Binding-site contacts:
Ligand atom C1 contacts residue ALA107 of chain 1.A at 3.9 Å (hydrophobic).
Ligand atom O4 contacts residue ASP101 of chain 1.A at 3.6 Å.
Ligand atom O7 contacts residue TRP63 of chain 1.A at 3.4 Å.
Ligand atom C2 contacts residue ASN103 of chain 1.A at 4.0 Å.
Ligand atom O6 contacts residue TRP63 of chain 1.A at 3.4 Å.
Ligand atom O5 contacts residue TRP62 of chain 1.A at 4.1 Å.
Ligand atom C7 contacts residue GLN57 of chain 1.A at 4.0 Å.
Ligand atom O3 contacts residue TRP63 of chain 1.A at 3.3 Å (h-bond).
Ligand atom C7 contacts residue ASN59 of chain 1.A at 4.0 Å.
Ligand atom C2 contacts residue ASP101 of chain 1.A at 3.6 Å.
Ligand atom O7 contacts residue GLN57 of chain 1.A at 3.9 Å.
Ligand atom C7 contacts residue ALA107 of chain 1.A at 3.8 Å (hydrophobic).
Ligand atom C7 contacts residue TRP63 of chain 1.A at 4.1 Å (hydrophobic).
Ligand atom N2 contacts residue ALA107 of chain 1.A at 2.8 Å (h-bond).
Ligand atom C6 contacts residue TRP62 of chain 1.A at 4.0 Å (hydrophobic).
Ligand atom O3 contacts residue ASN103 of chain 1.A at 3.4 Å (h-bond).
Ligand atom O1 contacts residue ASN59 of chain 1.A at 3.4 Å.
Ligand atom O3 contacts residue ALA107 of chain 1.A at 3.9 Å.
Ligand atom C3 contacts residue ASP101 of chain 1.A at 3.7 Å.
Ligand atom C1 contacts residue ASP101 of chain 1.A at 3.4 Å.
Ligand atom C6 contacts residue ASP101 of chain 1.A at 3.2 Å.
Ligand atom C8 contacts residue GLN57 of chain 1.A at 3.8 Å.
Ligand atom C2 contacts residue ALA107 of chain 1.A at 3.6 Å (hydrophobic).
Ligand atom O1 contacts residue ASP52 of chain 1.A at 3.9 Å.
Ligand atom O6 contacts residue ASN103 of chain 1.A at 3.8 Å.
Ligand atom C6 contacts residue TRP63 of chain 1.A at 3.8 Å (hydrophobic).
Ligand atom C3 contacts residue ASN103 of chain 1.A at 4.1 Å.
Ligand atom C4 contacts residue ASP101 of chain 1.A at 4.0 Å.
Ligand atom O7 contacts residue ASN59 of chain 1.A at 2.9 Å (h-bond).
Ligand atom O6 contacts residue ASP101 of chain 1.A at 2.2 Å (salt-bridge).
Ligand atom C5 contacts residue ASP101 of chain 1.A at 4.0 Å.
Ligand atom C4 contacts residue TRP62 of chain 1.A at 4.1 Å (hydrophobic).
Ligand atom C3 contacts residue ALA107 of chain 1.A at 3.7 Å (hydrophobic).
Ligand atom C8 contacts residue TRP108 of chain 1.A at 3.1 Å (hydrophobic).
Ligand atom N2 contacts residue ASP101 of chain 1.A at 3.3 Å (salt-bridge).
Ligand atom C8 contacts residue ALA107 of chain 1.A at 3.8 Å (hydrophobic).
Ligand atom O5 contacts residue ASN103 of chain 1.A at 4.1 Å.
Ligand atom O6 contacts residue TRP62 of chain 1.A at 3.1 Å (h-bond).
Ligand atom C2 contacts residue ASN59 of chain 1.A at 4.1 Å.
Ligand atom O7 contacts residue ILE58 of chain 1.A at 3.7 Å.

A small-molecule ligand and the protein it binds are described below.
Small molecule (SMILES): CC(=O)N[C@@H]1[C@@H](O)[C@H](O[C@@H]2O[C@H](CO)[C@@H](O[C@@H]3O[C@H](CO)[C@@H](O)[C@H](O)[C@H]3NC(C)=O)[C@H](O)[C@H]2NC(C)=O)[C@@H](CO)O[C@H]1O

Sequence of chain 1.A:
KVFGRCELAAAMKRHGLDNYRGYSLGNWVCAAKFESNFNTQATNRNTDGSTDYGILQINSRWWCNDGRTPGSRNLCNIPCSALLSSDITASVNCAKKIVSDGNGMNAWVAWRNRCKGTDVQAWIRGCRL